Binding-site contacts:
Ligand atom C7 contacts residue ARG108 of chain 1.A at 4.4 Å.
Ligand atom C1 contacts residue VAL135 of chain 1.A at 4.4 Å (hydrophobic).
Ligand atom N2 contacts residue ASP136 of chain 1.A at 3.2 Å (salt-bridge).
Ligand atom C5 contacts residue LEU133 of chain 1.A at 4.2 Å (hydrophobic).
Ligand atom O5 contacts residue VAL135 of chain 1.A at 3.5 Å.
Ligand atom C1 contacts residue ASN168 of chain 1.A at 1.4 Å.
Ligand atom C3 contacts residue TYR113 of chain 1.A at 4.1 Å (hydrophobic).
Ligand atom C5 contacts residue THR172 of chain 1.A at 4.4 Å.
Ligand atom C8 contacts residue ASP136 of chain 1.A at 4.0 Å.
Ligand atom C3 contacts residue ASN168 of chain 1.A at 3.8 Å.
Ligand atom C2 contacts residue ASP136 of chain 1.A at 3.6 Å.
Ligand atom O4 contacts residue SER115 of chain 1.A at 4.2 Å.
Ligand atom O7 contacts residue LEU133 of chain 1.A at 3.9 Å.
Ligand atom O5 contacts residue GLN166 of chain 1.A at 4.1 Å.
Ligand atom C6 contacts residue VAL135 of chain 1.A at 4.3 Å (hydrophobic).
Ligand atom O7 contacts residue ASN168 of chain 1.A at 4.0 Å.
Ligand atom C7 contacts residue ASN168 of chain 1.A at 3.6 Å.
Ligand atom O3 contacts residue ASP136 of chain 1.A at 3.7 Å.
Ligand atom C8 contacts residue ARG108 of chain 1.A at 3.3 Å.
Ligand atom C6 contacts residue GLN166 of chain 1.A at 3.2 Å.
Ligand atom C6 contacts residue LEU133 of chain 1.A at 4.0 Å (hydrophobic).
Ligand atom O6 contacts residue VAL135 of chain 1.A at 3.6 Å.
Ligand atom C5 contacts residue GLN166 of chain 1.A at 4.0 Å.
Ligand atom O4 contacts residue VAL135 of chain 1.A at 4.0 Å.
Ligand atom O5 contacts residue ASN168 of chain 1.A at 2.4 Å (h-bond).
Ligand atom C3 contacts residue ASP136 of chain 1.A at 3.2 Å.
Ligand atom C1 contacts residue ASP136 of chain 1.A at 4.1 Å.
Ligand atom O6 contacts residue GLN166 of chain 1.A at 3.4 Å (h-bond).
Ligand atom O6 contacts residue SER115 of chain 1.A at 3.4 Å (h-bond).
Ligand atom C5 contacts residue ASN168 of chain 1.A at 3.7 Å.
Ligand atom C1 contacts residue THR170 of chain 1.A at 4.0 Å.
Ligand atom N2 contacts residue ASN168 of chain 1.A at 2.8 Å (h-bond).
Ligand atom O6 contacts residue TYR113 of chain 1.A at 2.9 Å (h-bond).
Ligand atom O3 contacts residue LEU133 of chain 1.A at 4.2 Å.
Ligand atom C2 contacts residue ASN168 of chain 1.A at 2.4 Å.
Ligand atom O5 contacts residue TYR113 of chain 1.A at 4.1 Å.
Ligand atom C1 contacts residue TYR113 of chain 1.A at 3.7 Å (hydrophobic).
Ligand atom C7 contacts residue ASP136 of chain 1.A at 4.2 Å.
Ligand atom C6 contacts residue TYR113 of chain 1.A at 3.1 Å (hydrophobic).
Ligand atom C4 contacts residue ASN168 of chain 1.A at 4.2 Å.

Sequence of chain 1.A:
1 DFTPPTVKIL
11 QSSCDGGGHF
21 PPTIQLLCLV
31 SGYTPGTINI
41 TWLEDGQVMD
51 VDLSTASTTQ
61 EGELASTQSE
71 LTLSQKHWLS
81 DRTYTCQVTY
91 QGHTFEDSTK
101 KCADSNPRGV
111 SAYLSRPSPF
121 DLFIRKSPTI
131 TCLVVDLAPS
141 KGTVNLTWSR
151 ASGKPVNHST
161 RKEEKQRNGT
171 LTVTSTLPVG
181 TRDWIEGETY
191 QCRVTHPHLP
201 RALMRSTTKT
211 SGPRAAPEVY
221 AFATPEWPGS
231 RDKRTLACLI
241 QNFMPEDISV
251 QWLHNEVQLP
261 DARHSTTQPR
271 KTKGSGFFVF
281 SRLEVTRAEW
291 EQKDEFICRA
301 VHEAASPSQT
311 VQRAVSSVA

The small molecule below binds the protein below.
Small molecule (SMILES): CC(=O)N[C@H]1[C@H](O[C@H]2[C@H](O)[C@@H](NC(C)=O)CO[C@@H]2CO)O[C@H](CO)[C@@H](O[C@@H]2O[C@H](CO[C@H]3O[C@H](CO)[C@@H](O)[C@H](O)[C@@H]3O)[C@@H](O)[C@H](O[C@H]3O[C@H](CO)[C@@H](O)[C@H](O)[C@@H]3O)[C@@H]2O)[C@@H]1O